Binding-site contacts:
Ligand atom OP1 contacts residue VAL103 of chain 1.C at 3.1 Å (h-bond).
Ligand atom O4 contacts residue DA5 of chain 1.A at 2.6 Å (h-bond).
Ligand atom N6 contacts residue DA2 of chain 1.A at 2.9 Å (h-bond).
Ligand atom OP1 contacts residue GLY107 of chain 1.C at 3.2 Å.
Ligand atom O4 contacts residue DA7 of chain 1.A at 2.4 Å (h-bond).
Ligand atom O2 contacts residue DA7 of chain 1.A at 2.6 Å (h-bond).
Ligand atom N1 contacts residue DC1 of chain 1.A at 2.4 Å (h-bond).
Ligand atom N6 contacts residue DT4 of chain 1.A at 2.9 Å (h-bond).
Ligand atom C2 contacts residue DT4 of chain 1.A at 2.8 Å.
Ligand atom N3 contacts residue DA2 of chain 1.A at 3.0 Å (h-bond).
Ligand atom OP1 contacts residue GLY105 of chain 1.C at 2.6 Å (h-bond).
Ligand atom OP1 contacts residue ILE106 of chain 1.C at 3.2 Å (h-bond).
Ligand atom N1 contacts residue DT4 of chain 1.A at 2.3 Å (h-bond).
Ligand atom OP1 contacts residue ALA110 of chain 1.C at 2.9 Å (h-bond).
Ligand atom C4 contacts residue DG6 of chain 1.A at 2.9 Å.
Ligand atom C2 contacts residue DC1 of chain 1.A at 2.8 Å.
Ligand atom C2 contacts residue DG6 of chain 1.A at 2.9 Å.
Ligand atom O2 contacts residue DG6 of chain 1.A at 2.5 Å (h-bond).
Ligand atom C2 contacts residue DA7 of chain 1.A at 2.9 Å.
Ligand atom O4 contacts residue DT4 of chain 1.A at 3.2 Å (h-bond).
Ligand atom OP2 contacts residue SER109 of chain 1.C at 2.9 Å (h-bond).
Ligand atom N3 contacts residue DA5 of chain 1.A at 2.3 Å (h-bond).
Ligand atom OP1 contacts residue NA1 of chain 1.D at 2.4 Å (h-bond).
Ligand atom C4 contacts residue DA7 of chain 1.A at 2.8 Å.
Ligand atom N1 contacts residue DT3 of chain 1.A at 2.9 Å (h-bond).
Ligand atom OP2 contacts residue PRO108 of chain 1.C at 2.9 Å (h-bond).
Ligand atom O4 contacts residue DA2 of chain 1.A at 3.1 Å (h-bond).
Ligand atom C2 contacts residue DA5 of chain 1.A at 3.0 Å.
Ligand atom N3 contacts residue DG6 of chain 1.A at 2.5 Å (h-bond).
Ligand atom N6 contacts residue DT3 of chain 1.A at 2.7 Å (h-bond).
Ligand atom N2 contacts residue DC1 of chain 1.A at 2.4 Å (h-bond).
Ligand atom O3' contacts residue SER109 of chain 1.C at 3.2 Å.
Ligand atom O6 contacts residue DC1 of chain 1.A at 2.7 Å (h-bond).
Ligand atom OP1 contacts residue ARG254 of chain 1.C at 3.0 Å (salt-bridge).
Ligand atom N3 contacts residue DA7 of chain 1.A at 2.4 Å (h-bond).
Ligand atom O2 contacts residue DA5 of chain 1.A at 2.9 Å.
Ligand atom N2 contacts residue DA2 of chain 1.A at 3.0 Å (h-bond).
Ligand atom C6 contacts residue DC1 of chain 1.A at 3.1 Å.
Ligand atom N4 contacts residue DG6 of chain 1.A at 2.5 Å (h-bond).
Ligand atom OP2 contacts residue GLY107 of chain 1.C at 3.1 Å.

Sequence of chain 1.C:
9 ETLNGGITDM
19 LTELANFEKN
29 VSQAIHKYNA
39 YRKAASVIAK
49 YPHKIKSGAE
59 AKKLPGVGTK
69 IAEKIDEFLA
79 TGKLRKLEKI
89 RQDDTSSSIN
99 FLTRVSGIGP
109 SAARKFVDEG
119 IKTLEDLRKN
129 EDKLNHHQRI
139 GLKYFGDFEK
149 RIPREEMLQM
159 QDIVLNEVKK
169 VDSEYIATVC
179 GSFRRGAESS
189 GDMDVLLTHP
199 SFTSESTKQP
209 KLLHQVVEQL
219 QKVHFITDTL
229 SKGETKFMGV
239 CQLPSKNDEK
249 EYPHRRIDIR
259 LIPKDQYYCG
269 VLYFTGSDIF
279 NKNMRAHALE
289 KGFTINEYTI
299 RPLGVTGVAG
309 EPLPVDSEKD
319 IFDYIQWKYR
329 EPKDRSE

A small-molecule ligand and the protein it binds are described below.
Small molecule (SMILES): Cc1cn([C@H]2C[C@H](O[P](=O)(O)OC[C@H]3O[C@@H](n4ccc(N)nc4=O)C[C@@H]3O[P](=O)(O)OC[C@H]3O[C@@H](n4cc(C)c(=O)[nH]c4=O)C[C@@H]3O[P](=O)(O)OC[C@H]3O[C@@H](n4cnc5c(N)ncnc54)C[C@@H]3O[P](=O)(O)OC[C@H]3O[C@@H](n4cnc5c(N)ncnc54)C[C@@H]3O[P](=O)(O)OC[C@H]3O[C@@H](n4cc(C)c(=O)[nH]c4=O)C[C@@H]3O[P](=O)(O)OC[C@H]3O[C@@H](n4cnc5c(=O)nc(N)[nH]c54)C[C@@H]3O)[C@@H](COP(=O)(O)O)O2)c(=O)[nH]c1=O